Binding-site contacts:
Ligand atom O5 contacts residue ASN118 of chain 1.B at 2.4 Å (h-bond).
Ligand atom N2 contacts residue TYR198 of chain 1.B at 4.1 Å.
Ligand atom O5 contacts residue TYR198 of chain 1.B at 3.9 Å.
Ligand atom C2 contacts residue ASN118 of chain 1.B at 2.5 Å.
Ligand atom C3 contacts residue ASN118 of chain 1.B at 3.8 Å.
Ligand atom C1 contacts residue TYR198 of chain 1.B at 3.2 Å (hydrophobic).
Ligand atom C5 contacts residue TYR198 of chain 1.B at 4.0 Å (hydrophobic).
Ligand atom C3 contacts residue TYR198 of chain 1.B at 4.2 Å (hydrophobic).
Ligand atom C2 contacts residue TYR198 of chain 1.B at 4.0 Å (hydrophobic).
Ligand atom C3 contacts residue TYR198 of chain 1.B at 4.4 Å (hydrophobic).
Ligand atom C1 contacts residue ASN118 of chain 1.B at 1.4 Å.
Ligand atom C5 contacts residue TYR198 of chain 1.B at 4.0 Å (hydrophobic).
Ligand atom C7 contacts residue ASN118 of chain 1.B at 3.5 Å.
Ligand atom C5 contacts residue ASN118 of chain 1.B at 3.7 Å.
Ligand atom O7 contacts residue ASN118 of chain 1.B at 4.3 Å.
Ligand atom N2 contacts residue ASN118 of chain 1.B at 2.9 Å (h-bond).
Ligand atom C8 contacts residue ASN118 of chain 1.B at 3.7 Å.
Ligand atom C6 contacts residue TYR198 of chain 1.B at 3.7 Å (hydrophobic).
Ligand atom C4 contacts residue TYR198 of chain 1.B at 3.9 Å (hydrophobic).
Ligand atom O3 contacts residue VAL176 of chain 1.B at 4.0 Å.
Ligand atom O7 contacts residue GLY117 of chain 1.B at 4.2 Å.
Ligand atom C4 contacts residue ASN118 of chain 1.B at 4.3 Å.

This small molecule binds to this protein.
Small molecule (SMILES): CC(=O)N[C@H]1CO[C@H](CO[C@@H]2O[C@@H](C)[C@@H](O)[C@@H](O)[C@@H]2O)[C@@H](O)[C@@H]1O

Sequence of chain 1.B:
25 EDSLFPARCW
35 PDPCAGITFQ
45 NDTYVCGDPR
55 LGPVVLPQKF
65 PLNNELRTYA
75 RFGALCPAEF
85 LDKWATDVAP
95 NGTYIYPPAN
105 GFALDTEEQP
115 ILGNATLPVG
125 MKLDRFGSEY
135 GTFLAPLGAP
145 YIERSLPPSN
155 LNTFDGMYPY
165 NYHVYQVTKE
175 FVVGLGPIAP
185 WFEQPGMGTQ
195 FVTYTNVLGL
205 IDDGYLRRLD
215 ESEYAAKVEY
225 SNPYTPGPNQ